A small-molecule ligand and the protein it binds are described below.
Small molecule (SMILES): OCC1[C@@H](O)[C@H](O)C(O)[C@@H](O)[C@@H]1O

Sequence of chain 1.A:
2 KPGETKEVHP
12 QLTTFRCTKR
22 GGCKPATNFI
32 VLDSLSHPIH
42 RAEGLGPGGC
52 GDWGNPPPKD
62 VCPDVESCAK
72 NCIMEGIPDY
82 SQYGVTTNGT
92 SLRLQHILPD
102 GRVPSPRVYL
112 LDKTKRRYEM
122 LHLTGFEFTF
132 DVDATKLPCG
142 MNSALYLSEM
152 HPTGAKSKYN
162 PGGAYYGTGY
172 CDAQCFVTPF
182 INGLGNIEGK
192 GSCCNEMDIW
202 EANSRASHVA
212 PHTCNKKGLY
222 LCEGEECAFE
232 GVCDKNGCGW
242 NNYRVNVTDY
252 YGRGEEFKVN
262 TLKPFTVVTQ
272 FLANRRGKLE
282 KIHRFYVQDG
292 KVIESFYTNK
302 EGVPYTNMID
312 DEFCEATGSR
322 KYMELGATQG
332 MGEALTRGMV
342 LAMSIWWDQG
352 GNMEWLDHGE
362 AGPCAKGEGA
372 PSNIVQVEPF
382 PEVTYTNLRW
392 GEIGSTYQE

Binding-site contacts:
Ligand atom O6 contacts residue ASN143 of chain 1.A at 3.8 Å.
Ligand atom O4 contacts residue ASP173 of chain 1.A at 3.8 Å.
Ligand atom C3 contacts residue GLU197 of chain 1.A at 3.1 Å.
Ligand atom C5 contacts residue TYR147 of chain 1.A at 3.8 Å (hydrophobic).
Ligand atom O4 contacts residue TYR171 of chain 1.A at 3.4 Å (h-bond).
Ligand atom O2 contacts residue ASP173 of chain 1.A at 3.5 Å.
Ligand atom O5 contacts residue ASP199 of chain 1.A at 3.2 Å (salt-bridge).
Ligand atom C7 contacts residue GLU197 of chain 1.A at 2.3 Å.
Ligand atom O6 contacts residue BGC1 of chain 1.H at 3.4 Å.
Ligand atom O4 contacts residue BGC1 of chain 1.H at 1.5 Å.
Ligand atom C4 contacts residue GLU197 of chain 1.A at 3.5 Å.
Ligand atom C3 contacts residue ASP173 of chain 1.A at 3.2 Å.
Ligand atom C2 contacts residue GLU197 of chain 1.A at 2.5 Å.
Ligand atom C1 contacts residue GLU197 of chain 1.A at 1.4 Å.
Ligand atom C4 contacts residue BGC1 of chain 1.H at 2.5 Å.
Ligand atom O3 contacts residue ASP173 of chain 1.A at 2.8 Å (salt-bridge).
Ligand atom O2 contacts residue GLU197 of chain 1.A at 2.8 Å (salt-bridge).
Ligand atom C7 contacts residue ASP199 of chain 1.A at 3.0 Å.
Ligand atom O6 contacts residue TRP347 of chain 1.A at 3.0 Å (h-bond).
Ligand atom C3 contacts residue BGC1 of chain 1.H at 3.6 Å.
Ligand atom O6 contacts residue GLU202 of chain 1.A at 2.8 Å (salt-bridge).
Ligand atom C6 contacts residue ALA145 of chain 1.A at 3.7 Å (hydrophobic).
Ligand atom O5 contacts residue GLU202 of chain 1.A at 2.4 Å (salt-bridge).
Ligand atom C5 contacts residue GLU202 of chain 1.A at 3.9 Å.
Ligand atom O4 contacts residue TYR147 of chain 1.A at 3.4 Å (h-bond).
Ligand atom C6 contacts residue TYR147 of chain 1.A at 3.5 Å (hydrophobic).
Ligand atom O2 contacts residue ALA174 of chain 1.A at 3.4 Å (h-bond).
Ligand atom O2 contacts residue GLN175 of chain 1.A at 3.5 Å.
Ligand atom C3 contacts residue TYR171 of chain 1.A at 4.0 Å (hydrophobic).
Ligand atom C7 contacts residue GLU202 of chain 1.A at 3.3 Å.
Ligand atom C6 contacts residue GLU202 of chain 1.A at 3.4 Å.
Ligand atom O3 contacts residue BGC1 of chain 1.H at 3.1 Å (h-bond).
Ligand atom C1 contacts residue ASP199 of chain 1.A at 3.3 Å.
Ligand atom O5 contacts residue GLU197 of chain 1.A at 3.5 Å (salt-bridge).
Ligand atom C5 contacts residue GLU197 of chain 1.A at 2.9 Å.
Ligand atom C5 contacts residue BGC1 of chain 1.H at 3.4 Å.
Ligand atom C6 contacts residue BGC1 of chain 1.H at 3.4 Å.
Ligand atom O6 contacts residue ALA145 of chain 1.A at 3.6 Å.
Ligand atom O3 contacts residue GLN175 of chain 1.A at 3.6 Å.
Ligand atom O3 contacts residue PHE177 of chain 1.A at 3.9 Å.